Binding-site contacts:
Ligand atom C1 contacts residue THR85 of chain 3.A at 3.4 Å.
Ligand atom C18 contacts residue GLY40 of chain 3.A at 3.5 Å.
Ligand atom C22 contacts residue GLY228 of chain 3.A at 3.7 Å.
Ligand atom O37 contacts residue SER84 of chain 3.A at 3.2 Å (h-bond).
Ligand atom C8 contacts residue GLY228 of chain 3.A at 3.7 Å.
Ligand atom C18 contacts residue ASP226 of chain 3.A at 3.7 Å.
Ligand atom C22 contacts residue VAL36 of chain 3.A at 3.7 Å (hydrophobic).
Ligand atom C16 contacts residue PRO118 of chain 3.A at 3.7 Å (hydrophobic).
Ligand atom C17 contacts residue GLY228 of chain 3.A at 3.4 Å.
Ligand atom C31 contacts residue THR227 of chain 3.A at 3.5 Å.
Ligand atom C30 contacts residue PRO118 of chain 3.A at 3.7 Å (hydrophobic).
Ligand atom O23 contacts residue TYR20 of chain 3.A at 3.1 Å (h-bond).
Ligand atom O36 contacts residue SER84 of chain 3.A at 3.4 Å (h-bond).
Ligand atom N10 contacts residue ASP38 of chain 3.A at 2.8 Å (salt-bridge).
Ligand atom O21 contacts residue GLN19 of chain 3.A at 3.7 Å.
Ligand atom C17 contacts residue ASP226 of chain 3.A at 3.5 Å.
Ligand atom C27 contacts residue VAL127 of chain 3.A at 3.6 Å (hydrophobic).
Ligand atom C25 contacts residue GLY228 of chain 3.A at 3.3 Å.
Ligand atom C24 contacts residue THR18 of chain 3.A at 3.3 Å.
Ligand atom C3 contacts residue TYR83 of chain 3.A at 3.7 Å (hydrophobic).
Ligand atom C31 contacts residue ALA229 of chain 3.A at 3.4 Å (hydrophobic).
Ligand atom O12 contacts residue THR85 of chain 3.A at 2.7 Å (h-bond).
Ligand atom C18 contacts residue ASP38 of chain 3.A at 3.2 Å.
Ligand atom C33 contacts residue GLY40 of chain 3.A at 3.6 Å.
Ligand atom C24 contacts residue SER230 of chain 3.A at 3.3 Å.
Ligand atom C28 contacts residue ILE305 of chain 3.A at 3.7 Å (hydrophobic).
Ligand atom C33 contacts residue LEU224 of chain 3.A at 3.7 Å (hydrophobic).
Ligand atom O19 contacts residue GLN19 of chain 3.A at 3.6 Å.
Ligand atom N10 contacts residue GLY40 of chain 3.A at 3.7 Å.
Ligand atom C17 contacts residue ASP38 of chain 3.A at 3.3 Å.
Ligand atom C11 contacts residue ILE305 of chain 3.A at 3.6 Å (hydrophobic).
Ligand atom O36 contacts residue THR85 of chain 3.A at 3.3 Å (h-bond).
Ligand atom O23 contacts residue THR18 of chain 3.A at 3.5 Å (h-bond).
Ligand atom C13 contacts residue PHE124 of chain 3.A at 3.6 Å (hydrophobic).
Ligand atom O37 contacts residue TYR83 of chain 3.A at 3.4 Å.
Ligand atom C31 contacts residue THR18 of chain 3.A at 3.4 Å.
Ligand atom N10 contacts residue ASP226 of chain 3.A at 2.8 Å (salt-bridge).
Ligand atom C25 contacts residue VAL36 of chain 3.A at 3.7 Å (hydrophobic).
Ligand atom O23 contacts residue GLN19 of chain 3.A at 3.5 Å.
Ligand atom O21 contacts residue PHE124 of chain 3.A at 3.6 Å.

Sequence of chain 3.A:
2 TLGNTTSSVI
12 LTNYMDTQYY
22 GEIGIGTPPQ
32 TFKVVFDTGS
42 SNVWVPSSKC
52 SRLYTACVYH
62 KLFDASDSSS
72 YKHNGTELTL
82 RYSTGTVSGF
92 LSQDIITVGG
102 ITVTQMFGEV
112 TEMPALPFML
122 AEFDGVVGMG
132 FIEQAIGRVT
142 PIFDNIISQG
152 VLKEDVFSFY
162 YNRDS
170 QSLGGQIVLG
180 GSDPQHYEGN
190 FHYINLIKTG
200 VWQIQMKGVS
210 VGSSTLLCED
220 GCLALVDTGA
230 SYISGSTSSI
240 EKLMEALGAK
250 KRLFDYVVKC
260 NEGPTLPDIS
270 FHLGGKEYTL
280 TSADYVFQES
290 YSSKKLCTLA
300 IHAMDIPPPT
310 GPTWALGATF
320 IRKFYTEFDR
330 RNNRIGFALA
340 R

A small-molecule ligand and the protein it binds are described below.
Small molecule (SMILES): COCCCOc1cc(C(=O)N(C[C@@H]2CNC[C@H]2NS(=O)(=O)Cc2ccccc2)C(C)C)ccc1OC